A small-molecule ligand and the protein it binds are described below.
Small molecule (SMILES): Nc1ccn([C@@H]2O[C@H](CO[P](=O)(O)O[C@H]3[C@@H](O)[C@H](n4ccc(=O)[nH]c4=O)O[C@@H]3CO)[C@@H](O[P](=O)(O)OC[C@H]3O[C@@H](n4cnc5c(=O)nc(N)[nH]c54)[C@H](O)[C@@H]3O[P](=O)(O)OC[C@H]3O[C@@H](n4cnc5c(N)ncnc54)[C@H](O)[C@@H]3O[P](=O)(O)OC[C@H]3O[C@@H](n4ccc(N)nc4=O)[C@H](O)[C@@H]3O[P](=O)(O)OC[C@H]3O[C@@H](n4cnc5c(N)ncnc54)[C@H](O)[C@@H]3O)[C@H]2O)c(=O)n1

Sequence of chain 1.C:
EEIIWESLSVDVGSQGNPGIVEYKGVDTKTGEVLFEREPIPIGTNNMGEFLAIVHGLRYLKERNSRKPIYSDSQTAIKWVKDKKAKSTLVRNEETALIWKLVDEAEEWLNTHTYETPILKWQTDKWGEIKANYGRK

Binding-site contacts:
Ligand atom OP1 contacts residue THR129 of chain 1.C at 2.6 Å (h-bond).
Ligand atom OP1 contacts residue ASP78 of chain 1.C at 3.2 Å.
Ligand atom C4 contacts residue DG3 of chain 1.B at 3.5 Å.
Ligand atom N4 contacts residue DG3 of chain 1.B at 2.9 Å (h-bond).
Ligand atom O5' contacts residue ASP78 of chain 1.C at 2.9 Å (salt-bridge).
Ligand atom C2 contacts residue DG3 of chain 1.B at 3.4 Å.
Ligand atom O3' contacts residue ASP78 of chain 1.C at 3.4 Å (salt-bridge).
Ligand atom O3' contacts residue ASP78 of chain 1.C at 3.3 Å (salt-bridge).
Ligand atom OP1 contacts residue LYS126 of chain 1.C at 3.0 Å (salt-bridge).
Ligand atom O2 contacts residue DG6 of chain 1.B at 3.0 Å (h-bond).
Ligand atom N2 contacts residue DC5 of chain 1.B at 2.7 Å (h-bond).
Ligand atom O3' contacts residue CA1 of chain 1.D at 2.4 Å.
Ligand atom C4' contacts residue ASP78 of chain 1.C at 3.3 Å.
Ligand atom N6 contacts residue DT4 of chain 1.B at 3.0 Å (h-bond).
Ligand atom N2 contacts residue DG6 of chain 1.B at 3.4 Å.
Ligand atom O3' contacts residue LYS126 of chain 1.C at 3.0 Å (salt-bridge).
Ligand atom O2' contacts residue GLU55 of chain 1.C at 2.8 Å (salt-bridge).
Ligand atom N3 contacts residue DG3 of chain 1.B at 2.9 Å (h-bond).
Ligand atom C2 contacts residue DG6 of chain 1.B at 3.4 Å.
Ligand atom N6 contacts residue DT2 of chain 1.B at 3.1 Å (h-bond).
Ligand atom N3 contacts residue DG3 of chain 1.B at 3.3 Å.
Ligand atom N4 contacts residue DG6 of chain 1.B at 2.8 Å (h-bond).
Ligand atom N1 contacts residue DC5 of chain 1.B at 2.9 Å (h-bond).
Ligand atom N1 contacts residue DT4 of chain 1.B at 2.9 Å (h-bond).
Ligand atom N1 contacts residue DG3 of chain 1.B at 3.4 Å.
Ligand atom O2' contacts residue ASP78 of chain 1.C at 2.7 Å (salt-bridge).
Ligand atom O2' contacts residue GLN80 of chain 1.C at 3.1 Å (h-bond).
Ligand atom N1 contacts residue DG6 of chain 1.B at 3.5 Å (h-bond).
Ligand atom O2 contacts residue DG3 of chain 1.B at 2.8 Å (h-bond).
Ligand atom C2 contacts residue ASN51 of chain 1.C at 3.4 Å.
Ligand atom O3' contacts residue GLU55 of chain 1.C at 3.1 Å (salt-bridge).
Ligand atom N3 contacts residue DG6 of chain 1.B at 3.3 Å.
Ligand atom O6 contacts residue DC5 of chain 1.B at 2.9 Å (h-bond).
Ligand atom N1 contacts residue DT2 of chain 1.B at 3.0 Å (h-bond).
Ligand atom C2 contacts residue DC5 of chain 1.B at 3.4 Å.
Ligand atom C4 contacts residue DG6 of chain 1.B at 3.4 Å.
Ligand atom C6 contacts residue DG3 of chain 1.B at 3.4 Å.
Ligand atom N3 contacts residue DG6 of chain 1.B at 2.9 Å (h-bond).
Ligand atom N1 contacts residue DC5 of chain 1.B at 3.5 Å (h-bond).
Ligand atom N3 contacts residue ASN51 of chain 1.C at 3.0 Å (h-bond).